Binding-site contacts:
Ligand atom C14 contacts residue LYS297 of chain 1.B at 2.3 Å.
Ligand atom C3 contacts residue LEU126 of chain 1.B at 4.0 Å (hydrophobic).
Ligand atom C5 contacts residue GLU123 of chain 1.B at 3.6 Å.
Ligand atom C1 contacts residue GLU123 of chain 1.B at 4.2 Å.
Ligand atom C13 contacts residue CYS188 of chain 1.B at 3.9 Å (hydrophobic).
Ligand atom C14 contacts residue GLU114 of chain 1.B at 3.6 Å.
Ligand atom C2 contacts residue PHE213 of chain 1.B at 3.6 Å (hydrophobic).
Ligand atom C16 contacts residue GLU123 of chain 1.B at 3.7 Å.
Ligand atom C3 contacts residue HIS212 of chain 1.B at 3.0 Å.
Ligand atom C18 contacts residue GLY122 of chain 1.B at 3.9 Å.
Ligand atom C17 contacts residue TYR192 of chain 1.B at 3.9 Å (hydrophobic).
Ligand atom C2 contacts residue MET208 of chain 1.B at 4.1 Å (hydrophobic).
Ligand atom C3 contacts residue GLU123 of chain 1.B at 3.7 Å.
Ligand atom C14 contacts residue ALA118 of chain 1.B at 3.8 Å (hydrophobic).
Ligand atom C15 contacts residue SER187 of chain 1.B at 4.1 Å.
Ligand atom C12 contacts residue ALA118 of chain 1.B at 3.6 Å (hydrophobic).
Ligand atom C19 contacts residue TYR269 of chain 1.B at 3.9 Å (hydrophobic).
Ligand atom C4 contacts residue LEU126 of chain 1.B at 3.8 Å (hydrophobic).
Ligand atom C6 contacts residue GLU123 of chain 1.B at 3.8 Å.
Ligand atom C13 contacts residue LYS297 of chain 1.B at 3.6 Å.
Ligand atom C19 contacts residue THR119 of chain 1.B at 3.8 Å.
Ligand atom C3 contacts residue PHE213 of chain 1.B at 3.5 Å (hydrophobic).
Ligand atom C4 contacts residue PHE213 of chain 1.B at 4.0 Å (hydrophobic).
Ligand atom C20 contacts residue ALA293 of chain 1.B at 4.2 Å (hydrophobic).
Ligand atom C10 contacts residue THR119 of chain 1.B at 3.9 Å.
Ligand atom C15 contacts residue GLU114 of chain 1.B at 3.4 Å.
Ligand atom C4 contacts residue HIS212 of chain 1.B at 4.0 Å.
Ligand atom C18 contacts residue TRP266 of chain 1.B at 3.9 Å (hydrophobic).
Ligand atom C18 contacts residue GLU123 of chain 1.B at 3.7 Å.
Ligand atom C13 contacts residue ALA118 of chain 1.B at 4.2 Å (hydrophobic).
Ligand atom C15 contacts residue LYS297 of chain 1.B at 1.3 Å.
Ligand atom C9 contacts residue THR119 of chain 1.B at 3.7 Å.
Ligand atom C16 contacts residue MET208 of chain 1.B at 3.4 Å (hydrophobic).
Ligand atom C17 contacts residue PHE209 of chain 1.B at 3.9 Å (hydrophobic).
Ligand atom C20 contacts residue CYS188 of chain 1.B at 3.9 Å (hydrophobic).
Ligand atom C11 contacts residue TYR269 of chain 1.B at 4.2 Å (hydrophobic).
Ligand atom C20 contacts residue TYR269 of chain 1.B at 3.9 Å (hydrophobic).
Ligand atom C2 contacts residue HIS212 of chain 1.B at 4.1 Å.
Ligand atom C4 contacts residue GLU123 of chain 1.B at 3.4 Å.
Ligand atom C19 contacts residue TYR192 of chain 1.B at 3.8 Å (hydrophobic).

Sequence of chain 1.B:
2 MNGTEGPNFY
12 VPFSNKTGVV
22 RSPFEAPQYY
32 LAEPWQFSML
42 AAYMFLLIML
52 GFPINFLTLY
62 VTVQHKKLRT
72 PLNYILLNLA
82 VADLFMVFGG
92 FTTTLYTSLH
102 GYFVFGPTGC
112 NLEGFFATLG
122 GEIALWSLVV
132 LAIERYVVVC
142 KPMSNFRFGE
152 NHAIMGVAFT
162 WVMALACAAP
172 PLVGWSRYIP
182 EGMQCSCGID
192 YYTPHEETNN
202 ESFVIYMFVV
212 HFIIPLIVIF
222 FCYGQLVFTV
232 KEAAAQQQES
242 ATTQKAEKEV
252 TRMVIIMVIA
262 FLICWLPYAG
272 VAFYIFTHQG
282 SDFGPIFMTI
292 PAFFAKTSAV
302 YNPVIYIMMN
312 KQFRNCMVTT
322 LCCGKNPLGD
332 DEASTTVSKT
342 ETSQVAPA

This small molecule binds to this protein.
Small molecule (SMILES): CC1=C(/C=C/C(C)=C/C=C/C(C)=C/C=O)C(C)(C)CCC1